This protein binds this small molecule.
Small molecule (SMILES): CC(C)C[C@H](NC(=O)[C@@H](N)Cc1ccc(OS(=O)(=O)O)cc1)C(=O)N[C@@H](C)C=O.CCC(=O)O

Binding-site contacts:
Ligand atom O2 contacts residue LYS77 of chain 1.A at 4.0 Å.
Ligand atom O2 contacts residue ILE78 of chain 1.A at 3.7 Å.
Ligand atom S contacts residue TYR71 of chain 1.A at 3.6 Å.
Ligand atom CD2 contacts residue LYS21 of chain 1.A at 3.7 Å.
Ligand atom S contacts residue GLU76 of chain 1.A at 4.2 Å.
Ligand atom CZ contacts residue TYR71 of chain 1.A at 4.4 Å (hydrophobic).
Ligand atom OH contacts residue TYR71 of chain 1.A at 3.8 Å.
Ligand atom O3 contacts residue LYS77 of chain 1.A at 3.5 Å.
Ligand atom C contacts residue LEU60 of chain 1.A at 4.5 Å (hydrophobic).
Ligand atom CG contacts residue ILE78 of chain 1.A at 3.8 Å (hydrophobic).
Ligand atom CD1 contacts residue ILE78 of chain 1.A at 3.8 Å (hydrophobic).
Ligand atom O1 contacts residue LYS77 of chain 1.A at 3.9 Å.
Ligand atom O contacts residue LEU60 of chain 1.A at 3.5 Å.
Ligand atom O2 contacts residue TYR71 of chain 1.A at 2.8 Å (h-bond).
Ligand atom CE1 contacts residue ILE78 of chain 1.A at 3.7 Å (hydrophobic).
Ligand atom O1 contacts residue GLU76 of chain 1.A at 4.1 Å.
Ligand atom O3 contacts residue ILE78 of chain 1.A at 2.9 Å (h-bond).
Ligand atom O1 contacts residue TYR71 of chain 1.A at 3.6 Å.
Ligand atom CB contacts residue LEU60 of chain 1.A at 4.3 Å (hydrophobic).
Ligand atom CD2 contacts residue ILE78 of chain 1.A at 3.9 Å (hydrophobic).
Ligand atom CZ contacts residue ILE78 of chain 1.A at 4.1 Å (hydrophobic).
Ligand atom CE2 contacts residue TYR71 of chain 1.A at 4.0 Å (hydrophobic).
Ligand atom CD2 contacts residue LEU60 of chain 1.A at 4.0 Å (hydrophobic).
Ligand atom CD1 contacts residue GLN24 of chain 1.A at 3.7 Å.
Ligand atom O2 contacts residue GLU76 of chain 1.A at 3.6 Å (salt-bridge).
Ligand atom CB contacts residue ILE78 of chain 1.A at 4.0 Å (hydrophobic).
Ligand atom O contacts residue MET80 of chain 1.A at 4.4 Å.
Ligand atom O3 contacts residue GLU76 of chain 1.A at 4.4 Å.
Ligand atom CE2 contacts residue ILE78 of chain 1.A at 4.1 Å (hydrophobic).
Ligand atom S contacts residue ILE78 of chain 1.A at 3.9 Å.
Ligand atom S contacts residue LYS77 of chain 1.A at 4.2 Å.

Sequence of chain 1.A:
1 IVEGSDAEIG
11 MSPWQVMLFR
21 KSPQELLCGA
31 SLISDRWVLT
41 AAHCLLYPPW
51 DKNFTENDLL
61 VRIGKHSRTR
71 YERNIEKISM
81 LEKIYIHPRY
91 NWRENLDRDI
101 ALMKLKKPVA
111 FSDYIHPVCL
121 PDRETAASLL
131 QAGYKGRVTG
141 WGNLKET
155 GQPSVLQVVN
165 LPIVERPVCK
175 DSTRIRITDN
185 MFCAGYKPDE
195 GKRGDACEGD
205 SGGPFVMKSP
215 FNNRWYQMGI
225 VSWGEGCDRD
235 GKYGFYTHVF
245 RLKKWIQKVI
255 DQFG